Sequence of chain 1.A:
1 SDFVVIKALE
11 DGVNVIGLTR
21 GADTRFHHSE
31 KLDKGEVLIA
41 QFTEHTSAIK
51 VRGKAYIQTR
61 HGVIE

Sequence of chain 2.C:
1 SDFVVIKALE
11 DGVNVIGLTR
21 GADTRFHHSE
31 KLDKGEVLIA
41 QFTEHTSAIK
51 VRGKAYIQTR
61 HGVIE

Binding-site contacts:
Ligand atom CZ3 contacts residue GLY17 of chain 1.A at 3.7 Å.
Ligand atom CZ2 contacts residue THR46 of chain 1.A at 3.9 Å.
Ligand atom CD1 contacts residue THR43 of chain 1.A at 3.9 Å.
Ligand atom CH2 contacts residue GLY17 of chain 1.A at 3.5 Å.
Ligand atom CB contacts residue THR19 of chain 2.C at 3.7 Å.
Ligand atom NE1 contacts residue ALA40 of chain 1.A at 3.8 Å.
Ligand atom OXT contacts residue HIS45 of chain 1.A at 3.8 Å.
Ligand atom C contacts residue SER47 of chain 2.C at 3.5 Å.
Ligand atom O contacts residue ARG20 of chain 2.C at 3.5 Å.
Ligand atom CZ2 contacts residue ILE49 of chain 1.A at 3.9 Å (hydrophobic).
Ligand atom C contacts residue THR43 of chain 1.A at 3.5 Å.
Ligand atom CA contacts residue SER47 of chain 2.C at 3.9 Å.
Ligand atom CE2 contacts residue GLN41 of chain 1.A at 3.9 Å.
Ligand atom CA contacts residue GLY21 of chain 2.C at 3.5 Å.
Ligand atom CB contacts residue SER47 of chain 2.C at 3.4 Å.
Ligand atom CB contacts residue THR24 of chain 2.C at 3.6 Å.
Ligand atom CD2 contacts residue THR46 of chain 1.A at 4.0 Å.
Ligand atom N contacts residue ASP23 of chain 2.C at 3.3 Å (salt-bridge).
Ligand atom N contacts residue THR24 of chain 2.C at 2.8 Å (h-bond).
Ligand atom NE1 contacts residue GLN41 of chain 1.A at 2.9 Å (h-bond).
Ligand atom CE2 contacts residue THR46 of chain 1.A at 4.0 Å.
Ligand atom C contacts residue GLY21 of chain 2.C at 3.4 Å.
Ligand atom C contacts residue THR46 of chain 1.A at 3.9 Å.
Ligand atom CE3 contacts residue HIS28 of chain 1.A at 4.0 Å.
Ligand atom O contacts residue SER47 of chain 2.C at 2.9 Å (h-bond).
Ligand atom CD1 contacts residue GLN41 of chain 1.A at 3.6 Å.
Ligand atom O contacts residue THR43 of chain 1.A at 3.6 Å.
Ligand atom CD1 contacts residue SER47 of chain 2.C at 3.5 Å.
Ligand atom CA contacts residue THR19 of chain 2.C at 3.7 Å.
Ligand atom CZ3 contacts residue HIS28 of chain 1.A at 4.0 Å.
Ligand atom N contacts residue THR19 of chain 2.C at 2.8 Å (h-bond).
Ligand atom CZ2 contacts residue ALA40 of chain 1.A at 3.9 Å (hydrophobic).
Ligand atom OXT contacts residue THR43 of chain 1.A at 2.6 Å (h-bond).
Ligand atom CG contacts residue SER47 of chain 2.C at 3.8 Å.
Ligand atom OXT contacts residue GLY21 of chain 2.C at 4.0 Å.
Ligand atom CA contacts residue THR24 of chain 2.C at 3.2 Å.
Ligand atom N contacts residue GLY21 of chain 2.C at 2.8 Å (h-bond).
Ligand atom O contacts residue THR19 of chain 2.C at 4.0 Å.
Ligand atom O contacts residue GLY21 of chain 2.C at 3.0 Å (h-bond).
Ligand atom OXT contacts residue THR46 of chain 1.A at 2.8 Å (h-bond).

The protein below binds the small molecule below.
Small molecule (SMILES): N[C@@H](Cc1c[nH]c2ccccc12)C(=O)O